Binding-site contacts:
Ligand atom C7 contacts residue PHE90 of chain 30.C at 4.3 Å (hydrophobic).
Ligand atom C3 contacts residue ASN67 of chain 30.C at 3.8 Å.
Ligand atom C4 contacts residue ASN67 of chain 30.C at 4.3 Å.
Ligand atom C8 contacts residue PHE90 of chain 30.C at 3.6 Å (hydrophobic).
Ligand atom C5 contacts residue ASN67 of chain 30.C at 3.8 Å.
Ligand atom C2 contacts residue ASN67 of chain 30.C at 2.4 Å.
Ligand atom C8 contacts residue MET118 of chain 30.C at 4.0 Å (hydrophobic).
Ligand atom C1 contacts residue ASN67 of chain 30.C at 1.4 Å.
Ligand atom O7 contacts residue ASN67 of chain 30.C at 4.1 Å.
Ligand atom C8 contacts residue ARG89 of chain 30.C at 4.1 Å.
Ligand atom N2 contacts residue ASN67 of chain 30.C at 2.8 Å (h-bond).
Ligand atom O6 contacts residue ASN67 of chain 30.C at 3.7 Å.
Ligand atom C7 contacts residue ASN67 of chain 30.C at 3.7 Å.
Ligand atom O5 contacts residue ASN67 of chain 30.C at 2.5 Å (h-bond).

Sequence of chain 30.C:
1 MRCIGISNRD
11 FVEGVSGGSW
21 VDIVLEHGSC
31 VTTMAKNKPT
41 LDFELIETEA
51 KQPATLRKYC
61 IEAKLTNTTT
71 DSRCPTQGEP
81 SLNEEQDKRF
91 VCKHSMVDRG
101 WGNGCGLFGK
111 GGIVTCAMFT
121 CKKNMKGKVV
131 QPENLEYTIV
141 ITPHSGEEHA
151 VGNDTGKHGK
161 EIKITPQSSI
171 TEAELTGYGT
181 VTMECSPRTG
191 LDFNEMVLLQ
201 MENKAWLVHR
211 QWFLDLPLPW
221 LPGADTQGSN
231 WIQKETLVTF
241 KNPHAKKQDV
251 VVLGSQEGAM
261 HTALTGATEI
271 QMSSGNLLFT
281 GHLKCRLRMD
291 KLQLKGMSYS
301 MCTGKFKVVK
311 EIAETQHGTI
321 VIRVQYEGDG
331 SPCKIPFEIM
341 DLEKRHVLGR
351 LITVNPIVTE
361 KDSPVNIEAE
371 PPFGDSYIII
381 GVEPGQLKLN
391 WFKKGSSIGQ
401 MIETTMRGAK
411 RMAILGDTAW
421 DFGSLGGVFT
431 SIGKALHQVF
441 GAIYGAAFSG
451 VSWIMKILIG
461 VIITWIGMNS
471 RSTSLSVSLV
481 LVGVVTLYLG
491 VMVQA

This protein binds this small molecule.
Small molecule (SMILES): CC(=O)N[C@@H]1[C@@H](O)[C@H](O)[C@@H](CO)O[C@H]1O